The protein below binds the small molecule below.
Small molecule (SMILES): CC(=O)N[C@H]1[C@H](O[C@H]2[C@H](O)[C@@H](NC(C)=O)CO[C@@H]2CO)O[C@H](CO)[C@@H](O)[C@@H]1O

Sequence of chain 1.C:
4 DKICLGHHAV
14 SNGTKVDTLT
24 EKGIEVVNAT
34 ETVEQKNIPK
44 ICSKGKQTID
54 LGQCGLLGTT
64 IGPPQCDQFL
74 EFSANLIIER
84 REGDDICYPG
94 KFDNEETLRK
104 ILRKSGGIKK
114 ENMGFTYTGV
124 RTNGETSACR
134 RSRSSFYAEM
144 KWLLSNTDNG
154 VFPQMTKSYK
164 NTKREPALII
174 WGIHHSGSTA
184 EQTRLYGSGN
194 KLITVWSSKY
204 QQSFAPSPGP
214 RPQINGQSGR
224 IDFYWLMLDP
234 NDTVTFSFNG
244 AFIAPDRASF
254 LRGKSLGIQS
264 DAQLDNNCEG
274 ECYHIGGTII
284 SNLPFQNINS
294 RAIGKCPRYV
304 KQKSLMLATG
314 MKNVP

Binding-site contacts:
Ligand atom O6 contacts residue ARG85 of chain 1.D at 4.1 Å.
Ligand atom O6 contacts residue ARG294 of chain 1.C at 3.9 Å.
Ligand atom O7 contacts residue ASN82 of chain 1.D at 3.9 Å.
Ligand atom O7 contacts residue LYS107 of chain 2.C at 2.8 Å (salt-bridge).
Ligand atom O7 contacts residue ASN79 of chain 1.D at 3.5 Å (h-bond).
Ligand atom N2 contacts residue ASN82 of chain 1.D at 3.0 Å (h-bond).
Ligand atom C7 contacts residue ASN79 of chain 1.D at 3.6 Å.
Ligand atom C2 contacts residue ASN82 of chain 1.D at 2.6 Å.
Ligand atom C8 contacts residue LYS107 of chain 2.C at 4.1 Å.
Ligand atom C5 contacts residue ASN82 of chain 1.D at 3.6 Å.
Ligand atom C7 contacts residue LYS107 of chain 2.C at 3.7 Å.
Ligand atom C8 contacts residue GLU72 of chain 1.D at 3.9 Å.
Ligand atom O7 contacts residue GLU69 of chain 1.D at 3.8 Å.
Ligand atom C7 contacts residue ASN82 of chain 1.D at 3.6 Å.
Ligand atom C8 contacts residue GLU69 of chain 1.D at 4.0 Å.
Ligand atom C1 contacts residue ASN82 of chain 1.D at 1.4 Å.
Ligand atom C8 contacts residue ARG294 of chain 1.C at 4.1 Å.
Ligand atom C4 contacts residue ASN82 of chain 1.D at 4.2 Å.
Ligand atom C3 contacts residue ASN82 of chain 1.D at 3.9 Å.
Ligand atom C8 contacts residue GLY78 of chain 1.D at 4.3 Å.
Ligand atom C8 contacts residue LYS75 of chain 1.D at 4.1 Å.
Ligand atom C7 contacts residue GLU72 of chain 1.D at 4.3 Å.
Ligand atom O3 contacts residue GLU72 of chain 1.D at 4.2 Å.
Ligand atom O5 contacts residue ASN82 of chain 1.D at 2.3 Å (h-bond).
Ligand atom C8 contacts residue ASN79 of chain 1.D at 3.1 Å.
Ligand atom N2 contacts residue GLU72 of chain 1.D at 4.1 Å.
Ligand atom C7 contacts residue GLU69 of chain 1.D at 4.2 Å.

Sequence of chain 1.D:
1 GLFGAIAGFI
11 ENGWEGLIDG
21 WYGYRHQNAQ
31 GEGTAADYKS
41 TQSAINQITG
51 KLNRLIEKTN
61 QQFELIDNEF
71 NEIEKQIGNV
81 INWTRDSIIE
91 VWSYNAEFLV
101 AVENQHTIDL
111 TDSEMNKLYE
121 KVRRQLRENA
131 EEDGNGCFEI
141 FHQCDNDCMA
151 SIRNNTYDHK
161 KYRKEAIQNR

Sequence of chain 2.C:
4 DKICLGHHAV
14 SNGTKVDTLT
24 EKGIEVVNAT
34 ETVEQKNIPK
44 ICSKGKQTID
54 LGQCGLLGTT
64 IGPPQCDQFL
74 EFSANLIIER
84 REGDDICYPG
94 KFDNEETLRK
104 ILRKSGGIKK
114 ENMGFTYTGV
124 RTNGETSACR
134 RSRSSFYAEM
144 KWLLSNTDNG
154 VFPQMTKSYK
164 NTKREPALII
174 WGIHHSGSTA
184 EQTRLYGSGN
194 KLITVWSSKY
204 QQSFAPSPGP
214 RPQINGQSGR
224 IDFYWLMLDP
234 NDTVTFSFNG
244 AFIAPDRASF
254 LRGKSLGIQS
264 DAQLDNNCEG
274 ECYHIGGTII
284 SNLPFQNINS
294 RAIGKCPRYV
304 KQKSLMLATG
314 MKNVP